Binding-site contacts:
Ligand atom N2 contacts residue ASN227 of chain 1.A at 3.0 Å (h-bond).
Ligand atom C6 contacts residue ARG204 of chain 1.A at 3.6 Å.
Ligand atom O5 contacts residue ARG204 of chain 1.A at 3.5 Å (salt-bridge).
Ligand atom O5 contacts residue ASN227 of chain 1.A at 2.3 Å (h-bond).
Ligand atom O7 contacts residue ASN227 of chain 1.A at 3.2 Å (h-bond).
Ligand atom C2 contacts residue ASN227 of chain 1.A at 2.5 Å.
Ligand atom C1 contacts residue ASN227 of chain 1.A at 1.4 Å.
Ligand atom C4 contacts residue ASN227 of chain 1.A at 4.2 Å.
Ligand atom C5 contacts residue ASN227 of chain 1.A at 3.7 Å.
Ligand atom C1 contacts residue ARG204 of chain 1.A at 3.7 Å.
Ligand atom C7 contacts residue ASN227 of chain 1.A at 3.3 Å.
Ligand atom C5 contacts residue ARG204 of chain 1.A at 3.5 Å.
Ligand atom C3 contacts residue ASN227 of chain 1.A at 3.8 Å.

The protein below binds the small molecule below.
Small molecule (SMILES): CC(=O)N[C@@H]1[C@@H](O)[C@H](O)[C@@H](CO)O[C@H]1O

Sequence of chain 1.A:
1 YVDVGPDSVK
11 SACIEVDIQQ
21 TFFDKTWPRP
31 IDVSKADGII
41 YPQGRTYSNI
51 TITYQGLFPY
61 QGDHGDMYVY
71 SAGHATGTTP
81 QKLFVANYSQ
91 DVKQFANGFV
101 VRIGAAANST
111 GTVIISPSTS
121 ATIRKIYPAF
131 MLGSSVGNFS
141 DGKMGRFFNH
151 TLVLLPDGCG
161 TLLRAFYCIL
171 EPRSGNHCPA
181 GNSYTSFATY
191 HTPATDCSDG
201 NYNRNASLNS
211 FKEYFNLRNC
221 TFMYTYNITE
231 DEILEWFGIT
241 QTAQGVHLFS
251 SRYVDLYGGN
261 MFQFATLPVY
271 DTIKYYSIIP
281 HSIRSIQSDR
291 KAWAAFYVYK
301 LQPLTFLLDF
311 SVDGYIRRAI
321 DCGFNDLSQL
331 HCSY